Sequence of chain 1.B:
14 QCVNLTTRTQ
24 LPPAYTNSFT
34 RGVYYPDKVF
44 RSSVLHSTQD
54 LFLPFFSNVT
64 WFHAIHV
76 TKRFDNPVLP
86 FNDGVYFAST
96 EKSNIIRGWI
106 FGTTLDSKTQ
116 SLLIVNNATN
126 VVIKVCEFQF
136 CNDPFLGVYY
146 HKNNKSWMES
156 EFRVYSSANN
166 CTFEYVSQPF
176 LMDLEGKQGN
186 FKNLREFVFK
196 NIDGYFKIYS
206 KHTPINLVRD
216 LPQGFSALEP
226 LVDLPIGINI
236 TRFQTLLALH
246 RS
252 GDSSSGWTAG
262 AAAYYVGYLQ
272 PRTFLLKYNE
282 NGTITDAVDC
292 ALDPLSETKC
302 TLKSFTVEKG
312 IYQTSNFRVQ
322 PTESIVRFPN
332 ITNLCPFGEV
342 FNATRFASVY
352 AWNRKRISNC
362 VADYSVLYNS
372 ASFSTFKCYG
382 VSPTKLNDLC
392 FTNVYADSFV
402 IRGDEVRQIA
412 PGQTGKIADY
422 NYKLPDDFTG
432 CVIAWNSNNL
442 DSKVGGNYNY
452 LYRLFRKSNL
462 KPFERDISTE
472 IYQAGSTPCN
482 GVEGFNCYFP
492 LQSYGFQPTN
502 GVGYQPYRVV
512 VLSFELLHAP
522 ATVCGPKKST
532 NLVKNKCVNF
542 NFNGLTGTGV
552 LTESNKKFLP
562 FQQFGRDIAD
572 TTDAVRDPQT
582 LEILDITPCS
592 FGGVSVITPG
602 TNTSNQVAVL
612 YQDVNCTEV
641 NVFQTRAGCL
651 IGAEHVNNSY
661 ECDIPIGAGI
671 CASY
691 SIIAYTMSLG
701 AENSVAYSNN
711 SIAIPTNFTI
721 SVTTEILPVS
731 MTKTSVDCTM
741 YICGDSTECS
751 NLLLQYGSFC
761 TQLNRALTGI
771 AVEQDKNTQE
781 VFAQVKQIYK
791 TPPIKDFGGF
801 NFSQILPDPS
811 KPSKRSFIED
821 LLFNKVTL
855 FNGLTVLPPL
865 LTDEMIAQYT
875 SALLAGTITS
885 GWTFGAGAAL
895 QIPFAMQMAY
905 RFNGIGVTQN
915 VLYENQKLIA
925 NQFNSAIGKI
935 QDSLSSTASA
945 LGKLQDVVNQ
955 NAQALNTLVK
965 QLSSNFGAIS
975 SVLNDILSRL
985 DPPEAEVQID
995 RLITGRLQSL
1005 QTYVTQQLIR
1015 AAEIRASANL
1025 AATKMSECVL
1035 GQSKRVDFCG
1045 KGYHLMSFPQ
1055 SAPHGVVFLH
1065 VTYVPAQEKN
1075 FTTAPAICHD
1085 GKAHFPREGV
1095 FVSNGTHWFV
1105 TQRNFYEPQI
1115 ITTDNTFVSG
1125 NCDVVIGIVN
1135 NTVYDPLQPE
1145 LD

Sequence of chain 1.A:
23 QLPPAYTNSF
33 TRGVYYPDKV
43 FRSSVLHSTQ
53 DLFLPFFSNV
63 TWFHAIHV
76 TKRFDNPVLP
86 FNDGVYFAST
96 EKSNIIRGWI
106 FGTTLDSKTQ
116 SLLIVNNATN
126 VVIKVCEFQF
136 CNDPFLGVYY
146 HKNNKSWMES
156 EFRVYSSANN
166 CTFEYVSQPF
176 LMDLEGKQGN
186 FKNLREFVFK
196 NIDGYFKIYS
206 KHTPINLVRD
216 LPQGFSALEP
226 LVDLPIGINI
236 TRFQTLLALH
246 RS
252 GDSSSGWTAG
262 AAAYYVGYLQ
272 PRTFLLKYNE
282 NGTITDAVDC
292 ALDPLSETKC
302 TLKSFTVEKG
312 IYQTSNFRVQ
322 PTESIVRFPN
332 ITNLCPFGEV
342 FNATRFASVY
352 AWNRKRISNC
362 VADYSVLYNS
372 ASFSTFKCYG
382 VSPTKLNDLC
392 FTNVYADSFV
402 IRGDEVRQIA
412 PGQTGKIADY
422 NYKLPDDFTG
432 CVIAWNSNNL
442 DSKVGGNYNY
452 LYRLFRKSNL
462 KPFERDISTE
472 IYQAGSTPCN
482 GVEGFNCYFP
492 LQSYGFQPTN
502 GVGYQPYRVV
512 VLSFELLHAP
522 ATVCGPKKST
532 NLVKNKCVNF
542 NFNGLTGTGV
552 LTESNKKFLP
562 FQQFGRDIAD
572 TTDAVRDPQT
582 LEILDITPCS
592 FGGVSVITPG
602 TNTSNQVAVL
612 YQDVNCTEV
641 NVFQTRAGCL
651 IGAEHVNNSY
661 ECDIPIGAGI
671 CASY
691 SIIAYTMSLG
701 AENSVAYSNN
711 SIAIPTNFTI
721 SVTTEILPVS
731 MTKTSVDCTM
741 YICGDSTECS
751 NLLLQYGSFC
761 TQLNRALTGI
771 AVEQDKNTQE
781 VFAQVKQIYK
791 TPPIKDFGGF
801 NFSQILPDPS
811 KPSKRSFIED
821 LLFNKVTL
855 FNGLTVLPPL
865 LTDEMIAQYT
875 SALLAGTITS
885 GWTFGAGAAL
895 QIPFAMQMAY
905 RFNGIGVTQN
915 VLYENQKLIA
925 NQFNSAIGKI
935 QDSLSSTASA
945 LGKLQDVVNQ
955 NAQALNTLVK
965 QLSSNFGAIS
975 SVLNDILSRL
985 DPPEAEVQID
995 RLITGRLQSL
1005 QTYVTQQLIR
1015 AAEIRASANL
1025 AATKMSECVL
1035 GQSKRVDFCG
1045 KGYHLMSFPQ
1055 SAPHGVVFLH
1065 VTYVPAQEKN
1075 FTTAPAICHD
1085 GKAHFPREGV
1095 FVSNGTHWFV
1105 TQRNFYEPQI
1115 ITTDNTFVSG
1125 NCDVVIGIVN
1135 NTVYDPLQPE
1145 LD

A small-molecule ligand and the protein it binds are described below.
Small molecule (SMILES): CC(=O)N[C@@H]1[C@@H](O)[C@H](O)[C@@H](CO)O[C@H]1O

Binding-site contacts:
Ligand atom C1 contacts residue HIS519 of chain 1.A at 3.5 Å.
Ligand atom C7 contacts residue GLY232 of chain 1.B at 4.3 Å.
Ligand atom C2 contacts residue HIS519 of chain 1.A at 3.5 Å.
Ligand atom O5 contacts residue ASN234 of chain 1.B at 3.4 Å (h-bond).
Ligand atom O3 contacts residue HIS519 of chain 1.A at 4.0 Å.
Ligand atom C2 contacts residue ASN234 of chain 1.B at 4.1 Å.
Ligand atom C1 contacts residue ASN234 of chain 1.B at 3.4 Å.
Ligand atom N2 contacts residue HIS519 of chain 1.A at 3.0 Å (h-bond).
Ligand atom C7 contacts residue HIS519 of chain 1.A at 3.9 Å.
Ligand atom C8 contacts residue HIS519 of chain 1.A at 4.2 Å.
Ligand atom O7 contacts residue ASN234 of chain 1.B at 3.7 Å.
Ligand atom C8 contacts residue GLY232 of chain 1.B at 3.6 Å.
Ligand atom C3 contacts residue HIS519 of chain 1.A at 3.5 Å.